Sequence of chain 1.B:
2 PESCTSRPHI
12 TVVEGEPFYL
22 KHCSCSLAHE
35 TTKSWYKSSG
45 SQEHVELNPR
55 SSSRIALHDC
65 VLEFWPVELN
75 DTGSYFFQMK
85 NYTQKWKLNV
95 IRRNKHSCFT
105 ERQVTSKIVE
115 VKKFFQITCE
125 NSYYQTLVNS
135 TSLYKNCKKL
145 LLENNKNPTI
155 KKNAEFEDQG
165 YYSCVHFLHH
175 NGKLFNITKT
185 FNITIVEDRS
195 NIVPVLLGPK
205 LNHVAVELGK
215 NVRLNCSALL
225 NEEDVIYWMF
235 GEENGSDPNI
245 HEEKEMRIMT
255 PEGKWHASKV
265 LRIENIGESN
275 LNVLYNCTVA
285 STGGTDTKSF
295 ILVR

Binding-site contacts:
Ligand atom C2 contacts residue ASN74 of chain 1.B at 2.4 Å.
Ligand atom C1 contacts residue SO41 of chain 1.TA at 4.4 Å.
Ligand atom O5 contacts residue ASN74 of chain 1.B at 2.3 Å (h-bond).
Ligand atom N2 contacts residue ASN74 of chain 1.B at 2.9 Å (h-bond).
Ligand atom N2 contacts residue SO41 of chain 1.TA at 2.7 Å (h-bond).
Ligand atom C1 contacts residue ASN74 of chain 1.B at 1.4 Å.
Ligand atom C4 contacts residue SO41 of chain 1.TA at 4.3 Å.
Ligand atom C1 contacts residue ARG58 of chain 1.B at 4.1 Å.
Ligand atom O4 contacts residue SO41 of chain 1.TA at 4.4 Å.
Ligand atom O6 contacts residue GLU72 of chain 1.B at 3.8 Å.
Ligand atom C4 contacts residue ASN74 of chain 1.B at 4.2 Å.
Ligand atom C8 contacts residue SO41 of chain 1.TA at 3.3 Å.
Ligand atom N2 contacts residue ARG58 of chain 1.B at 4.3 Å.
Ligand atom C3 contacts residue SO41 of chain 1.TA at 3.2 Å.
Ligand atom C2 contacts residue SO41 of chain 1.TA at 3.6 Å.
Ligand atom C3 contacts residue ASN74 of chain 1.B at 3.8 Å.
Ligand atom C8 contacts residue ASN74 of chain 1.B at 4.4 Å.
Ligand atom O6 contacts residue ASN74 of chain 1.B at 4.2 Å.
Ligand atom O7 contacts residue ASN74 of chain 1.B at 2.9 Å (h-bond).
Ligand atom O3 contacts residue SO41 of chain 1.TA at 2.9 Å (h-bond).
Ligand atom C7 contacts residue SO41 of chain 1.TA at 3.5 Å.
Ligand atom C5 contacts residue ASN74 of chain 1.B at 3.6 Å.
Ligand atom O5 contacts residue GLU72 of chain 1.B at 4.3 Å.
Ligand atom C7 contacts residue ASN74 of chain 1.B at 3.1 Å.

The protein below binds the small molecule below.
Small molecule (SMILES): CC(=O)N[C@@H]1[C@@H](O)[C@H](O)[C@@H](CO)O[C@H]1O